Sequence of chain 1.A:
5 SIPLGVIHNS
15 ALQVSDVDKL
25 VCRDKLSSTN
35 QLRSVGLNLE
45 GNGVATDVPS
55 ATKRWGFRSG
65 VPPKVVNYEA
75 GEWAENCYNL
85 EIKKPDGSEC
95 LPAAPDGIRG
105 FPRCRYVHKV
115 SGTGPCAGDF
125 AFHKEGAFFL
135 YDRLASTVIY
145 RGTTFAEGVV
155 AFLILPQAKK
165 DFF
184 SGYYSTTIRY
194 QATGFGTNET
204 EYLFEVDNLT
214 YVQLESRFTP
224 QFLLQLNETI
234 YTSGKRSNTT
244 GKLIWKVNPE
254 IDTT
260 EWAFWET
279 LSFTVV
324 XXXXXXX

Binding-site contacts:
Ligand atom C2 contacts residue ASN211 of chain 1.A at 2.5 Å.
Ligand atom C3 contacts residue ASN211 of chain 1.A at 3.8 Å.
Ligand atom N2 contacts residue ASN211 of chain 1.A at 3.0 Å (h-bond).
Ligand atom O7 contacts residue ASN211 of chain 1.A at 3.2 Å (h-bond).
Ligand atom C4 contacts residue ASN211 of chain 1.A at 4.2 Å.
Ligand atom O5 contacts residue ASN211 of chain 1.A at 2.4 Å (h-bond).
Ligand atom C8 contacts residue ASN211 of chain 1.A at 4.5 Å.
Ligand atom C1 contacts residue ASN211 of chain 1.A at 1.4 Å.
Ligand atom C5 contacts residue ASN211 of chain 1.A at 3.7 Å.
Ligand atom C7 contacts residue ASN211 of chain 1.A at 3.3 Å.

This small molecule binds to this protein.
Small molecule (SMILES): CC(=O)N[C@@H]1[C@@H](O)[C@H](O)[C@@H](CO)O[C@H]1O